Sequence of chain 1.C:
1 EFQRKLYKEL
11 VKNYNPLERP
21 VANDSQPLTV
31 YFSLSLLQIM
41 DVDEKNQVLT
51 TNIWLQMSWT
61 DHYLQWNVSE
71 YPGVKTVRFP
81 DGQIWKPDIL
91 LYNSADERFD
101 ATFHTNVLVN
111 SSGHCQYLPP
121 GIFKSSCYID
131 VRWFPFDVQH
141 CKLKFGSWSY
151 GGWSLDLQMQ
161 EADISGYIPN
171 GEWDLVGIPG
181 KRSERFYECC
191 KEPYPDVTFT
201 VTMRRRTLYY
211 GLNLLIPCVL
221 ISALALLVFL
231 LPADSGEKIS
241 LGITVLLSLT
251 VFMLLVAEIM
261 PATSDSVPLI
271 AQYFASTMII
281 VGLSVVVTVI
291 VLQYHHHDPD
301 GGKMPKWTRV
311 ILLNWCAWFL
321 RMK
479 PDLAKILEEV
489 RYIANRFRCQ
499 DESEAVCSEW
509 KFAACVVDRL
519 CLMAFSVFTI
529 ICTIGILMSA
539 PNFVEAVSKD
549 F

The protein below binds the small molecule below.
Small molecule (SMILES): CC(=O)N[C@H]1[C@H](O[C@H]2[C@H](O)[C@@H](NC(C)=O)CO[C@@H]2CO)O[C@H](CO)[C@@H](O[C@@H]2O[C@H](CO)[C@@H](O)[C@H](O)[C@@H]2O)[C@@H]1O

Binding-site contacts:
Ligand atom C7 contacts residue SER111 of chain 1.C at 4.0 Å.
Ligand atom N2 contacts residue ASN110 of chain 1.C at 2.9 Å (h-bond).
Ligand atom C1 contacts residue ASN110 of chain 1.C at 1.4 Å.
Ligand atom C5 contacts residue ASN110 of chain 1.C at 3.6 Å.
Ligand atom C8 contacts residue SER112 of chain 1.C at 3.9 Å.
Ligand atom C4 contacts residue HIS114 of chain 1.C at 3.9 Å.
Ligand atom C2 contacts residue HIS114 of chain 1.C at 4.0 Å.
Ligand atom C7 contacts residue HIS114 of chain 1.C at 4.5 Å.
Ligand atom C2 contacts residue ASN110 of chain 1.C at 2.4 Å.
Ligand atom O7 contacts residue HIS114 of chain 1.C at 3.9 Å.
Ligand atom C3 contacts residue ASN110 of chain 1.C at 3.8 Å.
Ligand atom O7 contacts residue SER111 of chain 1.C at 4.5 Å.
Ligand atom O5 contacts residue SER112 of chain 1.C at 4.2 Å.
Ligand atom N2 contacts residue SER112 of chain 1.C at 3.0 Å (h-bond).
Ligand atom C1 contacts residue SER112 of chain 1.C at 3.0 Å.
Ligand atom C5 contacts residue SER112 of chain 1.C at 4.5 Å.
Ligand atom C4 contacts residue ASN110 of chain 1.C at 4.2 Å.
Ligand atom O5 contacts residue HIS114 of chain 1.C at 3.5 Å (h-bond).
Ligand atom C7 contacts residue SER112 of chain 1.C at 4.0 Å.
Ligand atom C5 contacts residue HIS114 of chain 1.C at 3.1 Å.
Ligand atom O4 contacts residue HIS114 of chain 1.C at 4.1 Å.
Ligand atom C1 contacts residue HIS114 of chain 1.C at 3.3 Å.
Ligand atom C8 contacts residue SER111 of chain 1.C at 2.9 Å.
Ligand atom C3 contacts residue SER112 of chain 1.C at 3.9 Å.
Ligand atom O7 contacts residue ASN110 of chain 1.C at 3.6 Å.
Ligand atom O5 contacts residue ASN110 of chain 1.C at 2.4 Å (h-bond).
Ligand atom C2 contacts residue SER112 of chain 1.C at 3.4 Å.
Ligand atom C7 contacts residue ASN110 of chain 1.C at 3.5 Å.
Ligand atom C3 contacts residue HIS114 of chain 1.C at 3.8 Å.
Ligand atom C6 contacts residue HIS114 of chain 1.C at 4.0 Å.